Binding-site contacts:
Ligand atom C8 contacts residue OXY1 of chain 2.D at 3.3 Å.
Ligand atom C5 contacts residue URC1 of chain 2.E at 0.6 Å.
Ligand atom N3 contacts residue ARG177 of chain 2.A at 3.0 Å (salt-bridge).
Ligand atom C8 contacts residue THR58 of chain 4.A at 3.2 Å.
Ligand atom O11 contacts residue URC1 of chain 2.E at 0.1 Å (h-bond).
Ligand atom N7 contacts residue OXY1 of chain 2.D at 3.2 Å (h-bond).
Ligand atom O2 contacts residue URC1 of chain 2.E at 2.1 Å.
Ligand atom O11 contacts residue ARG177 of chain 2.A at 2.9 Å (salt-bridge).
Ligand atom O13 contacts residue GLN229 of chain 2.A at 2.9 Å (h-bond).
Ligand atom O3 contacts residue ASN255 of chain 2.A at 3.1 Å (h-bond).
Ligand atom O24 contacts residue URC1 of chain 2.E at 0.1 Å (h-bond).
Ligand atom N1 contacts residue GLN229 of chain 2.A at 3.0 Å (h-bond).
Ligand atom O24 contacts residue ASP59 of chain 4.A at 2.9 Å (salt-bridge).
Ligand atom O2 contacts residue THR58 of chain 4.A at 3.2 Å (h-bond).
Ligand atom N1 contacts residue PHE160 of chain 2.A at 3.4 Å.
Ligand atom O3 contacts residue THR58 of chain 4.A at 2.7 Å (h-bond).
Ligand atom O13 contacts residue URC1 of chain 2.E at 0.1 Å (h-bond).
Ligand atom O24 contacts residue THR58 of chain 4.A at 3.3 Å (h-bond).
Ligand atom O11 contacts residue SER227 of chain 2.A at 3.4 Å.
Ligand atom N1 contacts residue URC1 of chain 2.E at 0.1 Å (h-bond).
Ligand atom O24 contacts residue LEU171 of chain 2.A at 3.4 Å.
Ligand atom O3 contacts residue OXY1 of chain 2.D at 0.4 Å (h-bond).
Ligand atom O2 contacts residue OXY1 of chain 2.D at 1.2 Å (h-bond).
Ligand atom C2 contacts residue URC1 of chain 2.E at 0.1 Å.
Ligand atom C6 contacts residue OXY1 of chain 2.D at 3.4 Å.
Ligand atom C6 contacts residue URC1 of chain 2.E at 0.1 Å.
Ligand atom C5 contacts residue OXY1 of chain 2.D at 2.6 Å.
Ligand atom N7 contacts residue URC1 of chain 2.E at 0.4 Å (h-bond).
Ligand atom C4 contacts residue URC1 of chain 2.E at 0.3 Å.
Ligand atom N3 contacts residue ASN255 of chain 2.A at 3.2 Å (h-bond).
Ligand atom O13 contacts residue ILE55 of chain 4.A at 3.4 Å.
Ligand atom N9 contacts residue OXY1 of chain 2.D at 3.3 Å (h-bond).
Ligand atom N9 contacts residue PHE160 of chain 2.A at 3.5 Å.
Ligand atom C4 contacts residue OXY1 of chain 2.D at 3.1 Å.
Ligand atom N3 contacts residue URC1 of chain 2.E at 0.1 Å (h-bond).
Ligand atom N9 contacts residue URC1 of chain 2.E at 0.1 Å (h-bond).
Ligand atom N7 contacts residue THR58 of chain 4.A at 2.7 Å (h-bond).
Ligand atom O11 contacts residue VAL228 of chain 2.A at 2.9 Å (h-bond).
Ligand atom C8 contacts residue URC1 of chain 2.E at 0.1 Å.
Ligand atom O3 contacts residue URC1 of chain 2.E at 3.0 Å.

Sequence of chain 2.A:
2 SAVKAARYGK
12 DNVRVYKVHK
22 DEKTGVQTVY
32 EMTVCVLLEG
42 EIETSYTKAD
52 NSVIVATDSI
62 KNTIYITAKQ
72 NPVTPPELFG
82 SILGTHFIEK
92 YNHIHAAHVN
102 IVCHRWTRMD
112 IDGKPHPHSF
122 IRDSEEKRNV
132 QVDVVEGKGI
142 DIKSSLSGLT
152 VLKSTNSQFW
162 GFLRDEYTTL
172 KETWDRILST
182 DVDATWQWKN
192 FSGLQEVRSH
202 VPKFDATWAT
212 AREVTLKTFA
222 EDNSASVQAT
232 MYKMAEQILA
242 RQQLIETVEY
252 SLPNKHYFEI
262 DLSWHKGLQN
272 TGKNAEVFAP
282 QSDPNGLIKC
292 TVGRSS

Sequence of chain 4.A:
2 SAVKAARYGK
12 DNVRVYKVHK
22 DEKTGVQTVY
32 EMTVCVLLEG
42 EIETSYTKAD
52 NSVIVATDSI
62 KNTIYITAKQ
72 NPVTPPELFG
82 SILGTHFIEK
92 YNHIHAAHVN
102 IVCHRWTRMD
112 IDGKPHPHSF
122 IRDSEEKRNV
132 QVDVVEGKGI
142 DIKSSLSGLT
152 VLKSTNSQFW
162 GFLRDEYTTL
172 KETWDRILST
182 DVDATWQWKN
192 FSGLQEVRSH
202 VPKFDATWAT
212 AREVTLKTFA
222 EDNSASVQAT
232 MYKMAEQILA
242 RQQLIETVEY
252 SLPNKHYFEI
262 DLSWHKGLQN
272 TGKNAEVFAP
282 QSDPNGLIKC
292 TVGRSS

A protein and the small-molecule ligand that binds it are described below.
Small molecule (SMILES): O=C1N=C2NC(=O)NC(=O)[C@]2(OO)N1